Sequence of chain 1.C:
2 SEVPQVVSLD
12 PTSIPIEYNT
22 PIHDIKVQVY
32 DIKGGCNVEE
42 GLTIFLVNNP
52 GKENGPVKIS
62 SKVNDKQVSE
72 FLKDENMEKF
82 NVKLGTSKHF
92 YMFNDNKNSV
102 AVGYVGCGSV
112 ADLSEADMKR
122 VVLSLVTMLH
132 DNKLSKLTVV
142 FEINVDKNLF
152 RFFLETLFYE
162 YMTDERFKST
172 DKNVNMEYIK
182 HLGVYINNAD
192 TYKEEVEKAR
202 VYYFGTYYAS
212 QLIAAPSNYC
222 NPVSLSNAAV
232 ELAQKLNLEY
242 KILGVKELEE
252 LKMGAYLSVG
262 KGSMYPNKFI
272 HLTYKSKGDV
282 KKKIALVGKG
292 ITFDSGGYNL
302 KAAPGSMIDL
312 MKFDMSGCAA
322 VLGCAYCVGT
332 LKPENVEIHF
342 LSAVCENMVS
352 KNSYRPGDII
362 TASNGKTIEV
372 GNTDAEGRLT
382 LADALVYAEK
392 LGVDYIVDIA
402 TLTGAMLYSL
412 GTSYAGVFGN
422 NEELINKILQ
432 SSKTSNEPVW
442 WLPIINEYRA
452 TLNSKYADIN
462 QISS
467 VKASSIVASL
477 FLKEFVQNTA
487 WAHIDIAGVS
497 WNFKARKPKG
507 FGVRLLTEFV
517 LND

This small molecule binds to this protein.
Small molecule (SMILES): CC(C)C[C@@H](C(=O)N[C@H](C(=O)O)c1ccccc1)[C@H](O)C(=O)NO

Binding-site contacts:
Ligand atom C7 contacts residue LEU403 of chain 1.C at 3.9 Å (hydrophobic).
Ligand atom O2 contacts residue LYS290 of chain 1.C at 3.3 Å (salt-bridge).
Ligand atom C7 contacts residue ASP375 of chain 1.C at 3.0 Å.
Ligand atom O2 contacts residue ZN1 of chain 1.BA at 2.1 Å.
Ligand atom O1 contacts residue ASP295 of chain 1.C at 3.4 Å (salt-bridge).
Ligand atom N1 contacts residue ZN1 of chain 1.BA at 2.9 Å.
Ligand atom O2 contacts residue ASP295 of chain 1.C at 2.8 Å (salt-bridge).
Ligand atom O4 contacts residue GLY405 of chain 1.C at 2.7 Å (h-bond).
Ligand atom C1 contacts residue ARG379 of chain 1.C at 4.1 Å.
Ligand atom C7 contacts residue ZN1 of chain 1.AA at 4.1 Å.
Ligand atom N1 contacts residue LEU403 of chain 1.C at 3.1 Å (h-bond).
Ligand atom C8 contacts residue GLY405 of chain 1.C at 3.9 Å.
Ligand atom O1 contacts residue ASP375 of chain 1.C at 2.6 Å (salt-bridge).
Ligand atom N1 contacts residue ZN1 of chain 1.AA at 3.2 Å.
Ligand atom O3 contacts residue LEU403 of chain 1.C at 4.1 Å.
Ligand atom C3 contacts residue ASN373 of chain 1.C at 3.4 Å.
Ligand atom C7 contacts residue ASP295 of chain 1.C at 4.0 Å.
Ligand atom C3 contacts residue ASP375 of chain 1.C at 4.0 Å.
Ligand atom O1 contacts residue ZN1 of chain 1.BA at 2.1 Å.
Ligand atom O2 contacts residue LEU403 of chain 1.C at 4.2 Å.
Ligand atom O2 contacts residue GLU377 of chain 1.C at 2.7 Å (salt-bridge).
Ligand atom C7 contacts residue ZN1 of chain 1.BA at 2.8 Å.
Ligand atom O1 contacts residue LYS302 of chain 1.C at 2.8 Å (salt-bridge).
Ligand atom C7 contacts residue CO31 of chain 1.DA at 4.1 Å.
Ligand atom N1 contacts residue LYS290 of chain 1.C at 3.9 Å.
Ligand atom C6 contacts residue LEU403 of chain 1.C at 3.7 Å (hydrophobic).
Ligand atom C2 contacts residue ASP375 of chain 1.C at 4.1 Å.
Ligand atom N1 contacts residue GLU377 of chain 1.C at 4.1 Å.
Ligand atom O2 contacts residue CO31 of chain 1.DA at 2.6 Å (h-bond).
Ligand atom O1 contacts residue GLU377 of chain 1.C at 4.2 Å.
Ligand atom C2 contacts residue CO31 of chain 1.DA at 4.0 Å.
Ligand atom N1 contacts residue CO31 of chain 1.DA at 2.9 Å (h-bond).
Ligand atom O3 contacts residue GLY405 of chain 1.C at 3.8 Å.
Ligand atom N1 contacts residue ASP375 of chain 1.C at 3.2 Å (salt-bridge).
Ligand atom O4 contacts residue THR404 of chain 1.C at 3.7 Å.
Ligand atom N1 contacts residue ASP295 of chain 1.C at 3.8 Å.
Ligand atom C7 contacts residue LYS302 of chain 1.C at 3.8 Å.
Ligand atom O2 contacts residue ASP375 of chain 1.C at 2.8 Å (salt-bridge).
Ligand atom O2 contacts residue ZN1 of chain 1.AA at 2.2 Å.
Ligand atom O3 contacts residue LYS302 of chain 1.C at 3.9 Å.